This small molecule binds to this protein.
Small molecule (SMILES): CC(=O)C(=O)O

Binding-site contacts:
Ligand atom O contacts residue ARG294 of chain 1.D at 3.1 Å (salt-bridge).
Ligand atom O3 contacts residue EDO1 of chain 1.VA at 4.2 Å.
Ligand atom OXT contacts residue ALA293 of chain 1.D at 3.6 Å.
Ligand atom C contacts residue ASP296 of chain 1.D at 3.9 Å.
Ligand atom CB contacts residue MET291 of chain 1.D at 4.1 Å (hydrophobic).
Ligand atom CB contacts residue LYS270 of chain 1.D at 3.8 Å.
Ligand atom O3 contacts residue LYS270 of chain 1.D at 2.7 Å (salt-bridge).
Ligand atom CA contacts residue LYS270 of chain 1.D at 3.6 Å.
Ligand atom C contacts residue ARG294 of chain 1.D at 4.1 Å.
Ligand atom CB contacts residue ALA293 of chain 1.D at 4.3 Å (hydrophobic).
Ligand atom OXT contacts residue EDO1 of chain 1.VA at 3.4 Å (h-bond).
Ligand atom O contacts residue THR328 of chain 1.D at 2.6 Å (h-bond).
Ligand atom C contacts residue THR328 of chain 1.D at 3.5 Å.
Ligand atom CA contacts residue GLU272 of chain 1.D at 4.0 Å.
Ligand atom OXT contacts residue GLY295 of chain 1.D at 3.6 Å.
Ligand atom CA contacts residue EDO1 of chain 1.VA at 4.0 Å.
Ligand atom CB contacts residue THR328 of chain 1.D at 3.3 Å.
Ligand atom C contacts residue GLU272 of chain 1.D at 3.9 Å.
Ligand atom O contacts residue GLY295 of chain 1.D at 2.7 Å (h-bond).
Ligand atom OXT contacts residue GLU272 of chain 1.D at 3.3 Å (salt-bridge).
Ligand atom CA contacts residue THR328 of chain 1.D at 3.9 Å.
Ligand atom O contacts residue EDO1 of chain 1.VA at 4.3 Å.
Ligand atom OXT contacts residue ASP296 of chain 1.D at 2.7 Å (salt-bridge).
Ligand atom O contacts residue ASP296 of chain 1.D at 3.9 Å.
Ligand atom O contacts residue MN1 of chain 1.OA at 4.2 Å.
Ligand atom CB contacts residue MN1 of chain 1.OA at 4.3 Å.
Ligand atom CB contacts residue ARG73 of chain 1.D at 4.0 Å.
Ligand atom O3 contacts residue GLU272 of chain 1.D at 3.5 Å (salt-bridge).
Ligand atom O3 contacts residue ASP296 of chain 1.D at 3.9 Å.
Ligand atom C contacts residue EDO1 of chain 1.VA at 3.7 Å.
Ligand atom CB contacts residue MET360 of chain 1.D at 4.1 Å (hydrophobic).
Ligand atom OXT contacts residue MN1 of chain 1.OA at 2.2 Å.
Ligand atom C contacts residue GLY295 of chain 1.D at 3.7 Å.
Ligand atom O3 contacts residue MN1 of chain 1.OA at 2.1 Å.
Ligand atom CA contacts residue ALA293 of chain 1.D at 3.8 Å (hydrophobic).
Ligand atom C contacts residue MN1 of chain 1.OA at 2.9 Å.
Ligand atom CA contacts residue MN1 of chain 1.OA at 2.9 Å.
Ligand atom C contacts residue ALA293 of chain 1.D at 3.7 Å (hydrophobic).
Ligand atom O contacts residue ALA293 of chain 1.D at 3.0 Å.
Ligand atom O3 contacts residue ALA293 of chain 1.D at 4.3 Å.

Sequence of chain 1.D:
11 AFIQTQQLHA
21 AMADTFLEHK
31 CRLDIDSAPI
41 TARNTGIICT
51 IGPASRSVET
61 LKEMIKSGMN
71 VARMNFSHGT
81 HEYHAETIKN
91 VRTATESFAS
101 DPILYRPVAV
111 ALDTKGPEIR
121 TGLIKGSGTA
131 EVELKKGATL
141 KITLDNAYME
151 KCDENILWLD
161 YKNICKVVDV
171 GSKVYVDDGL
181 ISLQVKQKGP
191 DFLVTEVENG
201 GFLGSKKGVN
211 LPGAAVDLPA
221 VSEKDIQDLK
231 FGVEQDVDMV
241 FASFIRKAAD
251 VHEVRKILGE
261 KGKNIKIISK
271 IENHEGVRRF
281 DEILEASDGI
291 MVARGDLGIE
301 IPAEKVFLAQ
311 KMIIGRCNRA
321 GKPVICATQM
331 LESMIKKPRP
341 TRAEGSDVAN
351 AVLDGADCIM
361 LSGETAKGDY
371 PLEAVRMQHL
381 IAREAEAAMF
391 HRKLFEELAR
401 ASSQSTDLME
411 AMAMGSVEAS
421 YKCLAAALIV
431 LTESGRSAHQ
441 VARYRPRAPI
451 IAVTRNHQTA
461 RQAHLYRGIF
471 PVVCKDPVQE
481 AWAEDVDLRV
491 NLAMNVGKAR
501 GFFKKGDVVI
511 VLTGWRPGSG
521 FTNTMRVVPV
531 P